Binding-site contacts:
Ligand atom C04 contacts residue SER314 of chain 1.A at 3.9 Å.
Ligand atom N07 contacts residue PRO294 of chain 1.A at 4.0 Å.
Ligand atom C28 contacts residue MET299 of chain 1.A at 3.9 Å (hydrophobic).
Ligand atom N08 contacts residue HEM1 of chain 1.E at 3.5 Å.
Ligand atom C28 contacts residue VAL296 of chain 1.A at 3.6 Å (hydrophobic).
Ligand atom C27 contacts residue VAL296 of chain 1.A at 4.0 Å (hydrophobic).
Ligand atom N08 contacts residue GLU321 of chain 1.A at 2.8 Å (salt-bridge).
Ligand atom C03 contacts residue VAL296 of chain 1.A at 3.5 Å (hydrophobic).
Ligand atom C28 contacts residue HEM1 of chain 1.E at 3.9 Å.
Ligand atom C02 contacts residue PRO294 of chain 1.A at 3.8 Å (hydrophobic).
Ligand atom C05 contacts residue SER314 of chain 1.A at 3.7 Å.
Ligand atom N08 contacts residue TRP316 of chain 1.A at 3.2 Å (h-bond).
Ligand atom C04 contacts residue VAL296 of chain 1.A at 3.6 Å (hydrophobic).
Ligand atom C24 contacts residue VAL296 of chain 1.A at 3.7 Å (hydrophobic).
Ligand atom C27 contacts residue HEM1 of chain 1.E at 3.4 Å.
Ligand atom C31 contacts residue HEM1 of chain 1.E at 3.8 Å.
Ligand atom N30 contacts residue HEM1 of chain 1.E at 3.5 Å (h-bond).
Ligand atom C23 contacts residue VAL296 of chain 1.A at 3.7 Å (hydrophobic).
Ligand atom C22 contacts residue HEM1 of chain 1.E at 4.0 Å.
Ligand atom C23 contacts residue HEM1 of chain 1.E at 3.7 Å.
Ligand atom C25 contacts residue HEM1 of chain 1.E at 4.0 Å.
Ligand atom S01 contacts residue GLY315 of chain 1.A at 4.0 Å.
Ligand atom C04 contacts residue PHE313 of chain 1.A at 3.4 Å (hydrophobic).
Ligand atom C05 contacts residue PHE313 of chain 1.A at 3.3 Å (hydrophobic).
Ligand atom C05 contacts residue GLY315 of chain 1.A at 3.4 Å.
Ligand atom N07 contacts residue GLU321 of chain 1.A at 2.6 Å (salt-bridge).
Ligand atom C03 contacts residue PRO294 of chain 1.A at 3.4 Å (hydrophobic).
Ligand atom C24 contacts residue HEM1 of chain 1.E at 3.4 Å.
Ligand atom C04 contacts residue PRO294 of chain 1.A at 3.2 Å (hydrophobic).
Ligand atom C06 contacts residue PRO294 of chain 1.A at 3.9 Å (hydrophobic).
Ligand atom C05 contacts residue HEM1 of chain 1.E at 3.8 Å.
Ligand atom C26 contacts residue GLU321 of chain 1.A at 3.3 Å.
Ligand atom C32 contacts residue HEM1 of chain 1.E at 3.6 Å.
Ligand atom C29 contacts residue HEM1 of chain 1.E at 3.9 Å.
Ligand atom S01 contacts residue HEM1 of chain 1.E at 3.3 Å (h-bond).
Ligand atom N33 contacts residue HEM1 of chain 1.E at 3.6 Å.
Ligand atom N30 contacts residue VAL296 of chain 1.A at 4.0 Å.
Ligand atom C05 contacts residue PRO294 of chain 1.A at 3.9 Å (hydrophobic).
Ligand atom C21 contacts residue GLU321 of chain 1.A at 3.1 Å.
Ligand atom C06 contacts residue GLU321 of chain 1.A at 3.5 Å.

A small-molecule ligand and the protein it binds are described below.
Small molecule (SMILES): [H]/N=C(/Nc1ccc2c(c1)CCCN2CCN(C)CC)c1cccs1

Sequence of chain 1.A:
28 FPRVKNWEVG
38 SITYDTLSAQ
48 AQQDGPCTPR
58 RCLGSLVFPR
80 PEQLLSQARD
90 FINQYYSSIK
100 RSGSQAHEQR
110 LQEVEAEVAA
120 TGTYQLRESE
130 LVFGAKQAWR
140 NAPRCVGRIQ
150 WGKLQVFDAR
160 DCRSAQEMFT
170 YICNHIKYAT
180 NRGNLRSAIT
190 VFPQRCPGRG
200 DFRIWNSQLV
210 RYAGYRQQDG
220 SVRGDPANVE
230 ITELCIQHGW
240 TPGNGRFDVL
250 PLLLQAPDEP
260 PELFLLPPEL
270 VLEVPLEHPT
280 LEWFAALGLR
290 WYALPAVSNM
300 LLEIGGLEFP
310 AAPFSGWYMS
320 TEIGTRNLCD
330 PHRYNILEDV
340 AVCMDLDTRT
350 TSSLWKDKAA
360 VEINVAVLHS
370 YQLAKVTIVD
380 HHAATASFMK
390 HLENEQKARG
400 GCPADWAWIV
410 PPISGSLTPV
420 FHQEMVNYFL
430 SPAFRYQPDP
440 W